Sequence of chain 23.A:
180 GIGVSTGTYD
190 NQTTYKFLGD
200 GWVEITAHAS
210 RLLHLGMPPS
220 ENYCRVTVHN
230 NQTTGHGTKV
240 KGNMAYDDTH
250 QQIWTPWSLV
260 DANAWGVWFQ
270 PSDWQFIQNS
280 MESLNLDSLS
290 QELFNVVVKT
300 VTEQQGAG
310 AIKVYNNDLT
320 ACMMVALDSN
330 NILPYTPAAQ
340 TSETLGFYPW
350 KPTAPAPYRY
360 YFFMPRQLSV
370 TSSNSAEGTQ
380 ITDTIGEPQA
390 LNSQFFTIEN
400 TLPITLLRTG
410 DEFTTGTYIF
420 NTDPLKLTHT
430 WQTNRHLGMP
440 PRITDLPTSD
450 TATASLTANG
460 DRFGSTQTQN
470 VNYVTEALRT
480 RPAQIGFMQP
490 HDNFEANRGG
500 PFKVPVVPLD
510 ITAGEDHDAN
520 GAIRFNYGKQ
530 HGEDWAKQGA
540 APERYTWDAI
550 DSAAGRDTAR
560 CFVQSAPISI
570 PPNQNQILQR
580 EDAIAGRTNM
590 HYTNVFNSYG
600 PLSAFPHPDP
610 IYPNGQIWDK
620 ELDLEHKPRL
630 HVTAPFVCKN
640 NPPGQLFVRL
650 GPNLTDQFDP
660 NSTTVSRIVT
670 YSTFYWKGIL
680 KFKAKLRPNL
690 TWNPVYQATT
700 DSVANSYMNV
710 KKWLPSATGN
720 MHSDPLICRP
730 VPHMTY

Binding-site contacts:
Ligand atom C3' contacts residue LYS682 of chain 23.A at 3.8 Å.
Ligand atom N1 contacts residue TRP201 of chain 23.A at 4.0 Å.
Ligand atom C1' contacts residue LYS682 of chain 23.A at 4.5 Å.
Ligand atom O5' contacts residue TRP201 of chain 23.A at 3.6 Å.
Ligand atom O2 contacts residue TRP201 of chain 23.A at 4.3 Å.
Ligand atom O3' contacts residue LYS682 of chain 23.A at 3.1 Å (salt-bridge).
Ligand atom C4 contacts residue TRP201 of chain 23.A at 3.3 Å (hydrophobic).
Ligand atom C3' contacts residue TRP201 of chain 23.A at 4.1 Å (hydrophobic).
Ligand atom N4 contacts residue GLY198 of chain 23.A at 3.8 Å.
Ligand atom O2 contacts residue LYS682 of chain 23.A at 4.2 Å.
Ligand atom C5' contacts residue TRP201 of chain 23.A at 3.5 Å (hydrophobic).
Ligand atom C4' contacts residue TRP201 of chain 23.A at 4.3 Å (hydrophobic).
Ligand atom C2 contacts residue TRP201 of chain 23.A at 3.9 Å (hydrophobic).
Ligand atom OP1 contacts residue PRO423 of chain 23.A at 3.6 Å.
Ligand atom O2 contacts residue LEU197 of chain 23.A at 4.0 Å.
Ligand atom O4' contacts residue TRP201 of chain 23.A at 4.5 Å.
Ligand atom N4 contacts residue TRP201 of chain 23.A at 3.8 Å.
Ligand atom N4 contacts residue ASP199 of chain 23.A at 4.0 Å.
Ligand atom C2' contacts residue LYS682 of chain 23.A at 3.6 Å.
Ligand atom C6 contacts residue TRP201 of chain 23.A at 3.5 Å (hydrophobic).
Ligand atom C5 contacts residue TRP201 of chain 23.A at 3.4 Å (hydrophobic).
Ligand atom C2' contacts residue TRP201 of chain 23.A at 3.6 Å (hydrophobic).
Ligand atom N3 contacts residue TRP201 of chain 23.A at 3.6 Å.
Ligand atom C1' contacts residue TRP201 of chain 23.A at 4.5 Å (hydrophobic).

The protein below binds the small molecule below.
Small molecule (SMILES): Nc1ccn([C@H]2C[C@H](O)[C@@H](COP(=O)(O)O)O2)c(=O)n1